Binding-site contacts:
Ligand atom CAP contacts residue ILE111 of chain 31.A at 3.8 Å (hydrophobic).
Ligand atom CAZ contacts residue TRP203 of chain 31.A at 3.5 Å (hydrophobic).
Ligand atom CAY contacts residue ASP112 of chain 31.A at 3.8 Å.
Ligand atom CAG contacts residue ASN228 of chain 31.A at 3.6 Å.
Ligand atom OAE contacts residue ILE113 of chain 31.A at 3.3 Å (h-bond).
Ligand atom CAK contacts residue PHE135 of chain 31.A at 3.6 Å (hydrophobic).
Ligand atom CAT contacts residue ASN228 of chain 31.A at 3.5 Å.
Ligand atom OAX contacts residue ILE111 of chain 31.A at 3.5 Å.
Ligand atom CAN contacts residue PRO177 of chain 31.A at 3.4 Å (hydrophobic).
Ligand atom CAL contacts residue ILE111 of chain 31.A at 3.7 Å (hydrophobic).
Ligand atom CAT contacts residue TRP203 of chain 31.A at 3.6 Å (hydrophobic).
Ligand atom CAJ contacts residue PHE155 of chain 31.A at 3.7 Å (hydrophobic).
Ligand atom CAL contacts residue PHE155 of chain 31.A at 3.6 Å (hydrophobic).
Ligand atom CAO contacts residue PHE135 of chain 31.A at 3.8 Å (hydrophobic).
Ligand atom CAO contacts residue ILE111 of chain 31.A at 3.8 Å (hydrophobic).
Ligand atom OAD contacts residue LYS274 of chain 31.A at 3.1 Å (salt-bridge).
Ligand atom CAS contacts residue TYR201 of chain 31.A at 3.5 Å (hydrophobic).
Ligand atom OAD contacts residue ALA275 of chain 31.A at 3.2 Å.
Ligand atom CAA contacts residue VAL179 of chain 31.A at 3.2 Å (hydrophobic).
Ligand atom CAI contacts residue PHE135 of chain 31.A at 3.7 Å (hydrophobic).
Ligand atom CAG contacts residue GLN202 of chain 31.A at 3.3 Å.
Ligand atom CBB contacts residue ILE111 of chain 31.A at 3.6 Å (hydrophobic).
Ligand atom NAC contacts residue THR114 of chain 31.A at 3.3 Å (h-bond).
Ligand atom OAX contacts residue MET195 of chain 31.A at 3.6 Å.
Ligand atom CAA contacts residue SER178 of chain 31.A at 3.5 Å.
Ligand atom CBC contacts residue TRP203 of chain 31.A at 3.6 Å (hydrophobic).
Ligand atom CAS contacts residue TRP203 of chain 31.A at 3.8 Å (hydrophobic).
Ligand atom CBC contacts residue ASN228 of chain 31.A at 3.8 Å.
Ligand atom CAA contacts residue PRO177 of chain 31.A at 3.5 Å (hydrophobic).
Ligand atom NAC contacts residue ASP112 of chain 31.A at 2.5 Å (salt-bridge).
Ligand atom CAG contacts residue TRP203 of chain 31.A at 3.7 Å (hydrophobic).
Ligand atom CAH contacts residue TRP203 of chain 31.A at 3.5 Å (hydrophobic).
Ligand atom NBG contacts residue TRP203 of chain 31.A at 3.3 Å.
Ligand atom CAH contacts residue ASN228 of chain 31.A at 3.4 Å.
Ligand atom CAA contacts residue TYR153 of chain 31.A at 3.5 Å (hydrophobic).
Ligand atom CAY contacts residue THR114 of chain 31.A at 3.8 Å.
Ligand atom CAH contacts residue GLN202 of chain 31.A at 3.2 Å.
Ligand atom NAU contacts residue PHE155 of chain 31.A at 3.7 Å.
Ligand atom OAE contacts residue ASP112 of chain 31.A at 3.6 Å.
Ligand atom CAN contacts residue PHE155 of chain 31.A at 3.8 Å (hydrophobic).

A protein and the small-molecule ligand that binds it are described below.
Small molecule (SMILES): CCO/N=C/c1ccc(OCC[C@@H](C)CCN2CCN(c3ccnc(C(N)=O)c3)C2=O)cc1

Sequence of chain 31.A:
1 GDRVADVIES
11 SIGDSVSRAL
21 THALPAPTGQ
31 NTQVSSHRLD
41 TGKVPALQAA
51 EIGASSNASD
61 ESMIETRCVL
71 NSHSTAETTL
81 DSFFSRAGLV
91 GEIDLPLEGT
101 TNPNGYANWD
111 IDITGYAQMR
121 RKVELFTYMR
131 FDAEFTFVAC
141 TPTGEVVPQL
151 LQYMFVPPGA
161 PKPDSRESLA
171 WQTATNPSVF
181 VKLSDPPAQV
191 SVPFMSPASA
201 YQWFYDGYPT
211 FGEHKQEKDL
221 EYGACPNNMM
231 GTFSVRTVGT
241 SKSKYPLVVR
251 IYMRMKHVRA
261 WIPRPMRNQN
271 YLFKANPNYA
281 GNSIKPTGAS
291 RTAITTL

Sequence of chain 31.C:
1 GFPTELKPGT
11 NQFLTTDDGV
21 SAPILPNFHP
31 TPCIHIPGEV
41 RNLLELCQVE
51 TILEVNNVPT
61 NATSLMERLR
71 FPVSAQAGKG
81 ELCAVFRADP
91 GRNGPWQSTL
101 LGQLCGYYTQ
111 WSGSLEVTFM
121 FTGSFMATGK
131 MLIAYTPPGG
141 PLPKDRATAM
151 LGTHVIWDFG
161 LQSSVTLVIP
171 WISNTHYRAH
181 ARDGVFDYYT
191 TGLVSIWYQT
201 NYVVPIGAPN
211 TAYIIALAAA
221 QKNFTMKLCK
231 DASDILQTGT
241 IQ

Sequence of chain 32.C:
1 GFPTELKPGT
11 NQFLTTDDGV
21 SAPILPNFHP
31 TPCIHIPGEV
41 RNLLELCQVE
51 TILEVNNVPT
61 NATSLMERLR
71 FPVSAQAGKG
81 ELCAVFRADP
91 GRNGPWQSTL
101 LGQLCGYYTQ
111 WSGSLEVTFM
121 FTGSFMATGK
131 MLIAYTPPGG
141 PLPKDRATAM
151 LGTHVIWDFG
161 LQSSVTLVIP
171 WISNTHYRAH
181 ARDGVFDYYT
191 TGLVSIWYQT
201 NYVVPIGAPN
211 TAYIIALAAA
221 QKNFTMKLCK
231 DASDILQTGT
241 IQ